Sequence of chain 1.A:
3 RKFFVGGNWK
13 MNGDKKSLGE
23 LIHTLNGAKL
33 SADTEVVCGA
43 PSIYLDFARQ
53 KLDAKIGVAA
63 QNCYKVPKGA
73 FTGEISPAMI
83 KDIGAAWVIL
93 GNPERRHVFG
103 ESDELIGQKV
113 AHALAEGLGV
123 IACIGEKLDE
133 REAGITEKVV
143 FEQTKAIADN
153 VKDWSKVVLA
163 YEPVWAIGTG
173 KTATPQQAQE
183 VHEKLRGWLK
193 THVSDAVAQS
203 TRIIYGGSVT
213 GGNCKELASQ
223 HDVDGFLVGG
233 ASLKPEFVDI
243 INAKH

Binding-site contacts:
Ligand atom O2P contacts residue GLY232 of chain 1.A at 3.1 Å (h-bond).
Ligand atom O1P contacts residue GLY232 of chain 1.A at 4.1 Å.
Ligand atom P contacts residue GLY170 of chain 1.A at 3.8 Å.
Ligand atom N2 contacts residue LEU229 of chain 1.A at 3.9 Å.
Ligand atom O2 contacts residue LEU229 of chain 1.A at 3.9 Å.
Ligand atom O1P contacts residue LYS12 of chain 1.A at 3.3 Å (salt-bridge).
Ligand atom N2 contacts residue GLU164 of chain 1.A at 3.1 Å (salt-bridge).
Ligand atom O1 contacts residue ILE169 of chain 1.A at 3.3 Å.
Ligand atom C2 contacts residue ILE169 of chain 1.A at 3.9 Å (hydrophobic).
Ligand atom O4P contacts residue ILE169 of chain 1.A at 3.3 Å.
Ligand atom C2 contacts residue GLY209 of chain 1.A at 4.0 Å.
Ligand atom O1 contacts residue ASN94 of chain 1.A at 4.1 Å.
Ligand atom C2 contacts residue LYS12 of chain 1.A at 3.7 Å.
Ligand atom O2 contacts residue GLU164 of chain 1.A at 3.3 Å (salt-bridge).
Ligand atom O4P contacts residue SER210 of chain 1.A at 2.8 Å (h-bond).
Ligand atom P contacts residue SER210 of chain 1.A at 3.6 Å.
Ligand atom P contacts residue GLY231 of chain 1.A at 3.8 Å.
Ligand atom N2 contacts residue LYS12 of chain 1.A at 3.7 Å.
Ligand atom O3P contacts residue GLY231 of chain 1.A at 3.1 Å (h-bond).
Ligand atom O3P contacts residue GLY232 of chain 1.A at 3.6 Å (h-bond).
Ligand atom O4P contacts residue GLY209 of chain 1.A at 3.6 Å.
Ligand atom C1 contacts residue LYS12 of chain 1.A at 3.1 Å.
Ligand atom O4P contacts residue ALA168 of chain 1.A at 3.5 Å (h-bond).
Ligand atom O2P contacts residue GLY170 of chain 1.A at 3.8 Å.
Ligand atom C1 contacts residue ILE169 of chain 1.A at 4.0 Å (hydrophobic).
Ligand atom O1P contacts residue GLY231 of chain 1.A at 3.3 Å.
Ligand atom C1 contacts residue GLU164 of chain 1.A at 3.0 Å.
Ligand atom O2 contacts residue ASN94 of chain 1.A at 4.0 Å.
Ligand atom O3P contacts residue SER210 of chain 1.A at 3.4 Å (h-bond).
Ligand atom O1 contacts residue LYS12 of chain 1.A at 2.8 Å (salt-bridge).
Ligand atom O2 contacts residue ASN10 of chain 1.A at 3.0 Å (h-bond).
Ligand atom O2 contacts residue LYS12 of chain 1.A at 3.6 Å.
Ligand atom C2 contacts residue GLY231 of chain 1.A at 3.7 Å.
Ligand atom P contacts residue GLY232 of chain 1.A at 3.9 Å.
Ligand atom N2 contacts residue GLY231 of chain 1.A at 3.8 Å.
Ligand atom O1 contacts residue GLU164 of chain 1.A at 3.1 Å (salt-bridge).
Ligand atom O1P contacts residue ILE169 of chain 1.A at 3.7 Å.
Ligand atom C2 contacts residue GLU164 of chain 1.A at 4.0 Å.
Ligand atom O2P contacts residue GLY231 of chain 1.A at 4.0 Å.
Ligand atom O4P contacts residue GLY170 of chain 1.A at 2.8 Å (h-bond).

The small molecule below binds the protein below.
Small molecule (SMILES): O=C(COP(=O)(O)O)NO